Binding-site contacts:
Ligand atom N2 contacts residue GLY237 of chain 2.A at 4.3 Å.
Ligand atom C2 contacts residue GLY237 of chain 2.A at 3.5 Å.
Ligand atom C2 contacts residue ASN241 of chain 2.A at 2.5 Å.
Ligand atom C7 contacts residue GLY237 of chain 2.A at 4.2 Å.
Ligand atom O3 contacts residue GLY237 of chain 2.A at 3.2 Å (h-bond).
Ligand atom O6 contacts residue ASN241 of chain 2.A at 4.1 Å.
Ligand atom C6 contacts residue VAL283 of chain 2.A at 3.9 Å (hydrophobic).
Ligand atom N2 contacts residue ASN241 of chain 2.A at 2.9 Å (h-bond).
Ligand atom O5 contacts residue GLY237 of chain 2.A at 4.5 Å.
Ligand atom O6 contacts residue LEU246 of chain 2.A at 4.1 Å.
Ligand atom C4 contacts residue LYS238 of chain 2.A at 4.3 Å.
Ligand atom O5 contacts residue ARG239 of chain 2.A at 3.6 Å.
Ligand atom O6 contacts residue VAL283 of chain 2.A at 4.0 Å.
Ligand atom O5 contacts residue ASN241 of chain 2.A at 2.4 Å (h-bond).
Ligand atom O3 contacts residue LYS238 of chain 2.A at 4.5 Å.
Ligand atom C4 contacts residue ASN241 of chain 2.A at 4.2 Å.
Ligand atom C7 contacts residue ASN241 of chain 2.A at 4.0 Å.
Ligand atom C1 contacts residue ARG239 of chain 2.A at 4.3 Å.
Ligand atom C5 contacts residue ASN241 of chain 2.A at 3.7 Å.
Ligand atom C1 contacts residue ASN241 of chain 2.A at 1.4 Å.
Ligand atom C4 contacts residue GLY237 of chain 2.A at 3.6 Å.
Ligand atom O4 contacts residue LYS238 of chain 2.A at 3.4 Å (salt-bridge).
Ligand atom C3 contacts residue ASN241 of chain 2.A at 3.8 Å.
Ligand atom O7 contacts residue GLY237 of chain 2.A at 3.4 Å (h-bond).
Ligand atom C3 contacts residue GLY237 of chain 2.A at 3.6 Å.

Sequence of chain 2.A:
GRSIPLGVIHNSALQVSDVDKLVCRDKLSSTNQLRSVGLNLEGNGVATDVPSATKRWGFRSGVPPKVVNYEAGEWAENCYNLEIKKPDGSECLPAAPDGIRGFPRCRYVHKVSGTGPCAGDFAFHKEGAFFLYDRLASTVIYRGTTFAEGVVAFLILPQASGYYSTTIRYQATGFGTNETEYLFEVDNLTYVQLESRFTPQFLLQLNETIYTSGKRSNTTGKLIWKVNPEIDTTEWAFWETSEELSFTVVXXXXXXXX

A small-molecule ligand and the protein it binds are described below.
Small molecule (SMILES): CC(=O)N[C@@H]1[C@@H](O)[C@H](O)[C@@H](CO)O[C@H]1O